Binding-site contacts:
Ligand atom C16 contacts residue ILE136 of chain 2.B at 4.0 Å (hydrophobic).
Ligand atom O12 contacts residue LYS177 of chain 2.B at 2.7 Å (salt-bridge).
Ligand atom C20 contacts residue ARG98 of chain 2.B at 4.0 Å.
Ligand atom C11 contacts residue CYS95 of chain 2.B at 3.9 Å (hydrophobic).
Ligand atom C2 contacts residue HIS133 of chain 2.B at 3.0 Å.
Ligand atom C1 contacts residue LEU263 of chain 2.B at 3.4 Å (hydrophobic).
Ligand atom C15 contacts residue ILE136 of chain 2.B at 3.4 Å (hydrophobic).
Ligand atom C7 contacts residue CYS95 of chain 2.B at 2.3 Å (hydrophobic).
Ligand atom C10 contacts residue CYS95 of chain 2.B at 3.3 Å (hydrophobic).
Ligand atom C1 contacts residue HIS133 of chain 2.B at 3.3 Å.
Ligand atom C17 contacts residue CYS95 of chain 2.B at 3.9 Å (hydrophobic).
Ligand atom C6 contacts residue CYS95 of chain 2.B at 3.5 Å (hydrophobic).
Ligand atom C7 contacts residue HIS259 of chain 2.B at 3.7 Å.
Ligand atom O24 contacts residue LEU143 of chain 2.B at 3.3 Å.
Ligand atom C6 contacts residue HIS259 of chain 2.B at 3.4 Å.
Ligand atom O23 contacts residue ARG98 of chain 2.B at 2.8 Å (salt-bridge).
Ligand atom C3 contacts residue HIS259 of chain 2.B at 3.5 Å.
Ligand atom O12 contacts residue MET174 of chain 2.B at 2.9 Å.
Ligand atom C14 contacts residue LEU140 of chain 2.B at 3.5 Å (hydrophobic).
Ligand atom C14 contacts residue ILE136 of chain 2.B at 3.3 Å (hydrophobic).
Ligand atom O12 contacts residue CYS95 of chain 2.B at 3.8 Å.
Ligand atom C3 contacts residue HIS133 of chain 2.B at 3.6 Å.
Ligand atom C18 contacts residue ILE136 of chain 2.B at 3.9 Å (hydrophobic).
Ligand atom C14 contacts residue TYR137 of chain 2.B at 4.0 Å (hydrophobic).
Ligand atom C13 contacts residue LYS177 of chain 2.B at 3.6 Å.
Ligand atom C5 contacts residue SER99 of chain 2.B at 3.8 Å.
Ligand atom C4 contacts residue SER99 of chain 2.B at 4.0 Å.
Ligand atom C19 contacts residue ILE136 of chain 2.B at 3.8 Å (hydrophobic).
Ligand atom C18 contacts residue ARG98 of chain 2.B at 3.7 Å.
Ligand atom C8 contacts residue CYS95 of chain 2.B at 1.9 Å (hydrophobic).
Ligand atom C11 contacts residue LYS177 of chain 2.B at 3.4 Å.
Ligand atom C17 contacts residue ILE136 of chain 2.B at 3.9 Å (hydrophobic).
Ligand atom C20 contacts residue LEU140 of chain 2.B at 4.0 Å (hydrophobic).
Ligand atom O24 contacts residue ARG98 of chain 2.B at 3.9 Å.
Ligand atom C19 contacts residue LEU140 of chain 2.B at 3.3 Å (hydrophobic).
Ligand atom C22 contacts residue ARG98 of chain 2.B at 3.5 Å.
Ligand atom C21 contacts residue LEU140 of chain 2.B at 4.0 Å (hydrophobic).
Ligand atom C13 contacts residue TYR137 of chain 2.B at 3.8 Å (hydrophobic).
Ligand atom C5 contacts residue HIS259 of chain 2.B at 4.0 Å.
Ligand atom C13 contacts residue LEU140 of chain 2.B at 3.4 Å (hydrophobic).

Sequence of chain 2.B:
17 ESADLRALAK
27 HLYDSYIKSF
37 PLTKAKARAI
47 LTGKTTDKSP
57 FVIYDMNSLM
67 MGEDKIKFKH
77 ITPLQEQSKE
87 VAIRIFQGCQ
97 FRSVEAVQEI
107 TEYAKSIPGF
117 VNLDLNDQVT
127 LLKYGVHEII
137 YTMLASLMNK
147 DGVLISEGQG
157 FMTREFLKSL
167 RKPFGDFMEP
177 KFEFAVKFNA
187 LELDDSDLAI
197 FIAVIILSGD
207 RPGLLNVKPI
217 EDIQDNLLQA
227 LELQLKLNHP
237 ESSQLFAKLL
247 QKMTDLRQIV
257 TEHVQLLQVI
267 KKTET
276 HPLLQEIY

This small molecule binds to this protein.
Small molecule (SMILES): CCCCC/C=C/C=C1C(=O)C=C[C@@H]1C/C=C/CCCC(=O)O